Sequence of chain 1.A:
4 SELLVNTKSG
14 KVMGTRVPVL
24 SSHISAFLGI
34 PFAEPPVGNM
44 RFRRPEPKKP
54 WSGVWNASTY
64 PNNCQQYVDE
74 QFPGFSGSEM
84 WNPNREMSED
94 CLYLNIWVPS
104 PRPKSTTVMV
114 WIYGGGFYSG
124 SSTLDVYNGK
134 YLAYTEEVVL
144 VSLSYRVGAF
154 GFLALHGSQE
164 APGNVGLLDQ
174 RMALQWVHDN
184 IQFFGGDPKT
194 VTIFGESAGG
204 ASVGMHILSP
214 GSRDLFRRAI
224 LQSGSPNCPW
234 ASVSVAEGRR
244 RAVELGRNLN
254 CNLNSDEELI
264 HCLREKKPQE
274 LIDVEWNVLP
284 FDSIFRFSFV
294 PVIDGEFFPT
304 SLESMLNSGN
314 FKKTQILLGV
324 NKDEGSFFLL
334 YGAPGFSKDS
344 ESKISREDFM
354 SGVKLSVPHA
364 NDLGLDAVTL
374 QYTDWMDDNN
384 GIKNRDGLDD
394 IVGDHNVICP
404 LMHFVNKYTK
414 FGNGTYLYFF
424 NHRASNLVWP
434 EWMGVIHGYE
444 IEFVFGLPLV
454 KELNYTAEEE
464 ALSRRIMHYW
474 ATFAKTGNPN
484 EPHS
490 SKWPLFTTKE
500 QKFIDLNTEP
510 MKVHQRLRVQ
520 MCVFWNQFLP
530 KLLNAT

Binding-site contacts:
Ligand atom C7 contacts residue GLU455 of chain 1.A at 4.5 Å.
Ligand atom C2 contacts residue ASN457 of chain 1.A at 2.5 Å.
Ligand atom C4 contacts residue ASN457 of chain 1.A at 4.3 Å.
Ligand atom C7 contacts residue ASN457 of chain 1.A at 3.7 Å.
Ligand atom C1 contacts residue ASN457 of chain 1.A at 1.4 Å.
Ligand atom C1 contacts residue GLU455 of chain 1.A at 4.2 Å.
Ligand atom O5 contacts residue ASN457 of chain 1.A at 2.4 Å (h-bond).
Ligand atom C3 contacts residue ASN457 of chain 1.A at 3.9 Å.
Ligand atom C8 contacts residue GLU455 of chain 1.A at 4.4 Å.
Ligand atom C5 contacts residue ASN457 of chain 1.A at 3.7 Å.
Ligand atom N2 contacts residue ASN457 of chain 1.A at 3.1 Å (h-bond).
Ligand atom O7 contacts residue ASN457 of chain 1.A at 3.8 Å.
Ligand atom N2 contacts residue GLU455 of chain 1.A at 4.1 Å.

This protein binds this small molecule.
Small molecule (SMILES): CC(=O)N[C@@H]1[C@@H](O)[C@H](O)[C@@H](CO)O[C@H]1O